Binding-site contacts:
Ligand atom C7 contacts residue ASN308 of chain 1.H at 3.4 Å.
Ligand atom N2 contacts residue ASN308 of chain 1.H at 2.8 Å (h-bond).
Ligand atom C5 contacts residue ASN308 of chain 1.H at 3.7 Å.
Ligand atom O7 contacts residue ASN308 of chain 1.H at 3.8 Å.
Ligand atom C2 contacts residue ASN308 of chain 1.H at 2.5 Å.
Ligand atom C1 contacts residue ASN308 of chain 1.H at 1.4 Å.
Ligand atom C4 contacts residue ASN308 of chain 1.H at 4.2 Å.
Ligand atom C8 contacts residue LYS304 of chain 1.H at 3.7 Å.
Ligand atom C3 contacts residue ASN308 of chain 1.H at 3.8 Å.
Ligand atom C8 contacts residue ASN308 of chain 1.H at 3.7 Å.
Ligand atom O7 contacts residue LYS304 of chain 1.H at 4.2 Å.
Ligand atom O5 contacts residue ASN308 of chain 1.H at 2.4 Å (h-bond).
Ligand atom C7 contacts residue LYS304 of chain 1.H at 4.3 Å.

Sequence of chain 1.H:
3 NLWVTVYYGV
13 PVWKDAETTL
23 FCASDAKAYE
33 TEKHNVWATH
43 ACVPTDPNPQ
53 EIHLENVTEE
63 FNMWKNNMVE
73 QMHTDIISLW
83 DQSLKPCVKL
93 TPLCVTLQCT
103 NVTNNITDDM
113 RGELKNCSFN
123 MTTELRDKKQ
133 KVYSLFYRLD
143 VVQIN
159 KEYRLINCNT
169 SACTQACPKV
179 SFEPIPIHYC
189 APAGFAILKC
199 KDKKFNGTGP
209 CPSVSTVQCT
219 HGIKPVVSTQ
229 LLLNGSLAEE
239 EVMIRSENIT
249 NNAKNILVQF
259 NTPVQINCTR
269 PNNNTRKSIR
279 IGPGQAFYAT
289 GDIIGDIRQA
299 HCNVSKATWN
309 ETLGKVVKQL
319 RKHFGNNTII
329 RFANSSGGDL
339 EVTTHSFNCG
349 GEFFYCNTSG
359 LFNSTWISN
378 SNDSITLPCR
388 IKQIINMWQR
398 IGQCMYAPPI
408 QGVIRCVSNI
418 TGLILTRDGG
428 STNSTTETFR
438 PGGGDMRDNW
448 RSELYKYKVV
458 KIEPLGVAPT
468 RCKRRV

The protein below binds the small molecule below.
Small molecule (SMILES): CC(=O)N[C@@H]1[C@@H](O)[C@H](O)[C@@H](CO)O[C@H]1O